This protein binds this small molecule.
Small molecule (SMILES): NC(=O)CC[C@H](N)C(=O)O

Sequence of chain 1.A:
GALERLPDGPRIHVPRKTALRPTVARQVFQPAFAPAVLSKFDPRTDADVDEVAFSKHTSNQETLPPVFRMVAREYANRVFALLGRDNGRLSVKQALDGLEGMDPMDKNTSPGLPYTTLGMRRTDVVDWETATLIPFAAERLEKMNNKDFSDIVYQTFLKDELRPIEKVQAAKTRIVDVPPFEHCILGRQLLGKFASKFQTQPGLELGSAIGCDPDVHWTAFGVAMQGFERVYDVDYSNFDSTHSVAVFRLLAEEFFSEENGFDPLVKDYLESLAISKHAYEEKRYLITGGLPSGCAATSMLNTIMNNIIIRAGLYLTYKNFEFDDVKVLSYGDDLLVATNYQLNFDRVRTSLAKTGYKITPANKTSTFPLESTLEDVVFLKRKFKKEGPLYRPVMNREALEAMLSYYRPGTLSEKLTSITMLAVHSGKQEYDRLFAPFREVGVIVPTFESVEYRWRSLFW

Binding-site contacts:
Ligand atom OE1 contacts residue HIS243 of chain 1.A at 3.2 Å (h-bond).
Ligand atom OXT contacts residue ASN238 of chain 1.A at 3.5 Å.
Ligand atom CG contacts residue HIS243 of chain 1.A at 3.5 Å.
Ligand atom CG contacts residue SER241 of chain 1.A at 4.0 Å.
Ligand atom C contacts residue ASN238 of chain 1.A at 3.8 Å.
Ligand atom CA contacts residue TYR236 of chain 1.A at 4.4 Å (hydrophobic).
Ligand atom OE1 contacts residue THR242 of chain 1.A at 4.0 Å.
Ligand atom OE1 contacts residue LEU291 of chain 1.A at 2.9 Å (h-bond).
Ligand atom CA contacts residue ASP333 of chain 1.A at 4.1 Å.
Ligand atom C contacts residue THR242 of chain 1.A at 4.3 Å.
Ligand atom N contacts residue ASN302 of chain 1.A at 4.2 Å.
Ligand atom NE2 contacts residue LEU291 of chain 1.A at 3.7 Å.
Ligand atom OE1 contacts residue GLY290 of chain 1.A at 3.5 Å.
Ligand atom OXT contacts residue TYR236 of chain 1.A at 3.5 Å (h-bond).
Ligand atom CD contacts residue GLY290 of chain 1.A at 4.2 Å.
Ligand atom CG contacts residue THR242 of chain 1.A at 3.4 Å.
Ligand atom N contacts residue ASP333 of chain 1.A at 2.7 Å (salt-bridge).
Ligand atom N contacts residue TYR236 of chain 1.A at 3.6 Å.
Ligand atom N contacts residue HIS243 of chain 1.A at 4.5 Å.
Ligand atom OXT contacts residue SER241 of chain 1.A at 3.5 Å (h-bond).
Ligand atom O contacts residue ASN238 of chain 1.A at 2.8 Å (h-bond).
Ligand atom CD contacts residue HIS243 of chain 1.A at 3.8 Å.
Ligand atom CD contacts residue THR242 of chain 1.A at 3.9 Å.
Ligand atom C contacts residue SER241 of chain 1.A at 3.3 Å.
Ligand atom CD contacts residue LEU291 of chain 1.A at 3.7 Å (hydrophobic).
Ligand atom O contacts residue SER241 of chain 1.A at 2.7 Å (h-bond).
Ligand atom CA contacts residue HIS243 of chain 1.A at 4.2 Å.
Ligand atom NE2 contacts residue THR242 of chain 1.A at 4.5 Å.
Ligand atom C contacts residue TYR236 of chain 1.A at 3.9 Å (hydrophobic).
Ligand atom O contacts residue THR242 of chain 1.A at 4.2 Å.
Ligand atom CB contacts residue HIS243 of chain 1.A at 4.0 Å.